This small molecule binds to this protein.
Small molecule (SMILES): CC(=O)N[C@@H]1[C@@H](O)[C@H](O)[C@@H](CO)O[C@H]1O

Binding-site contacts:
Ligand atom O7 contacts residue ASN913 of chain 1.A at 3.1 Å (h-bond).
Ligand atom C1 contacts residue ASN913 of chain 1.A at 1.4 Å.
Ligand atom C4 contacts residue ASN913 of chain 1.A at 4.2 Å.
Ligand atom C3 contacts residue ASN913 of chain 1.A at 3.8 Å.
Ligand atom C7 contacts residue ASN913 of chain 1.A at 3.2 Å.
Ligand atom C8 contacts residue ASN913 of chain 1.A at 4.3 Å.
Ligand atom C8 contacts residue PRO909 of chain 1.A at 3.5 Å (hydrophobic).
Ligand atom O5 contacts residue ASN913 of chain 1.A at 2.4 Å (h-bond).
Ligand atom N2 contacts residue ASN913 of chain 1.A at 2.9 Å (h-bond).
Ligand atom C8 contacts residue GLU910 of chain 1.A at 4.1 Å.
Ligand atom C2 contacts residue ASN913 of chain 1.A at 2.4 Å.
Ligand atom C5 contacts residue ASN913 of chain 1.A at 3.7 Å.

Sequence of chain 1.A:
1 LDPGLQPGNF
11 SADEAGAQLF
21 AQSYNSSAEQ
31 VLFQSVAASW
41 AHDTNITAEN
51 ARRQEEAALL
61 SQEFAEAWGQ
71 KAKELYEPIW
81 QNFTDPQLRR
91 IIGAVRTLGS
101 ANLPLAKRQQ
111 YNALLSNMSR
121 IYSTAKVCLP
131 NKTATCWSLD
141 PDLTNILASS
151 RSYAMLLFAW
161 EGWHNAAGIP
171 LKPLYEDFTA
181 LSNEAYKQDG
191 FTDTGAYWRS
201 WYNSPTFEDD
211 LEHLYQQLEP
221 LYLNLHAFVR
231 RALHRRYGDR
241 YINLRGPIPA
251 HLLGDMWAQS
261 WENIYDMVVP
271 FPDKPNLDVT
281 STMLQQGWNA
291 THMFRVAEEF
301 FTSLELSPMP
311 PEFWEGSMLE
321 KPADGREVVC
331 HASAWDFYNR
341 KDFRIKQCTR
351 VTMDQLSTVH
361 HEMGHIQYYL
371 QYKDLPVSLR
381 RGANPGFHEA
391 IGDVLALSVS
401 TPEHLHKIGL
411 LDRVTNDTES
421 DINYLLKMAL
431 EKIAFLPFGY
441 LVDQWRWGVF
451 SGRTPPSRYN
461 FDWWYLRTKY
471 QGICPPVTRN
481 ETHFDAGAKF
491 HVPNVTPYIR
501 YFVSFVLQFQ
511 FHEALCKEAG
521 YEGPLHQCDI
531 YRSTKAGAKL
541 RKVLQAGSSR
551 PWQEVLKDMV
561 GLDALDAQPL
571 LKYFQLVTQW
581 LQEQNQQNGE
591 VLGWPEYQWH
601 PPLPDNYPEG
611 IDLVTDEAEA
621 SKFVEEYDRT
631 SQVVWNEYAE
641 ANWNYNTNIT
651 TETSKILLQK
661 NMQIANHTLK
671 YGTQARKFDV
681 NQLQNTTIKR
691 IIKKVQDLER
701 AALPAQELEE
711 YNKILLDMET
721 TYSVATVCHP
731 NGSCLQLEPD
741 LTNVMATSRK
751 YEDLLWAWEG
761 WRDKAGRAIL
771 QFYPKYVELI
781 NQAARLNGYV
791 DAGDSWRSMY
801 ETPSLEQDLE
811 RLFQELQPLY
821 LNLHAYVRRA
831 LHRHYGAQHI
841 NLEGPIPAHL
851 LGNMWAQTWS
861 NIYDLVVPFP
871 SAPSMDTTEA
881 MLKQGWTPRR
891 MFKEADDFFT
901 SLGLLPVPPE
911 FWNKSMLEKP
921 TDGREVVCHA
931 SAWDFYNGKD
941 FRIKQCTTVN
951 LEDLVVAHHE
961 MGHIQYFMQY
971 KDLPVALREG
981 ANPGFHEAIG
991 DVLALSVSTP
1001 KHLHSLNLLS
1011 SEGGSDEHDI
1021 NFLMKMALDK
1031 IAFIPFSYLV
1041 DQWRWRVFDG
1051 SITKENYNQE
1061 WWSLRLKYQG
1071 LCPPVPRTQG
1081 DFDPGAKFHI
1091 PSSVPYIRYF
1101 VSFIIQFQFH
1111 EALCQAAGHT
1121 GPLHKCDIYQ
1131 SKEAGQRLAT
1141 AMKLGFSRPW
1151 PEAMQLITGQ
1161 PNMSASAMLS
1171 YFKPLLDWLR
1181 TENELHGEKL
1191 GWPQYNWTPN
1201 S